Binding-site contacts:
Ligand atom C5 contacts residue ASN162 of chain 1.C at 3.6 Å.
Ligand atom C1 contacts residue ASN162 of chain 1.C at 1.4 Å.
Ligand atom N2 contacts residue THR164 of chain 1.C at 4.5 Å.
Ligand atom C8 contacts residue THR164 of chain 1.C at 3.0 Å.
Ligand atom O7 contacts residue ASN162 of chain 1.C at 2.3 Å (h-bond).
Ligand atom C4 contacts residue ASN162 of chain 1.C at 4.3 Å.
Ligand atom O7 contacts residue THR164 of chain 1.C at 2.7 Å (h-bond).
Ligand atom N2 contacts residue ASN162 of chain 1.C at 2.9 Å (h-bond).
Ligand atom O7 contacts residue LEU163 of chain 1.C at 3.3 Å.
Ligand atom C2 contacts residue ASN162 of chain 1.C at 2.6 Å.
Ligand atom C3 contacts residue ASN162 of chain 1.C at 3.9 Å.
Ligand atom O5 contacts residue ASN162 of chain 1.C at 2.4 Å (h-bond).
Ligand atom C7 contacts residue LEU163 of chain 1.C at 4.4 Å (hydrophobic).
Ligand atom C7 contacts residue ASN162 of chain 1.C at 3.2 Å.
Ligand atom C7 contacts residue THR164 of chain 1.C at 3.2 Å.

A protein and the small-molecule ligand that binds it are described below.
Small molecule (SMILES): CC(=O)N[C@@H]1[C@@H](O)[C@H](O)[C@@H](CO)O[C@H]1O

Sequence of chain 1.C:
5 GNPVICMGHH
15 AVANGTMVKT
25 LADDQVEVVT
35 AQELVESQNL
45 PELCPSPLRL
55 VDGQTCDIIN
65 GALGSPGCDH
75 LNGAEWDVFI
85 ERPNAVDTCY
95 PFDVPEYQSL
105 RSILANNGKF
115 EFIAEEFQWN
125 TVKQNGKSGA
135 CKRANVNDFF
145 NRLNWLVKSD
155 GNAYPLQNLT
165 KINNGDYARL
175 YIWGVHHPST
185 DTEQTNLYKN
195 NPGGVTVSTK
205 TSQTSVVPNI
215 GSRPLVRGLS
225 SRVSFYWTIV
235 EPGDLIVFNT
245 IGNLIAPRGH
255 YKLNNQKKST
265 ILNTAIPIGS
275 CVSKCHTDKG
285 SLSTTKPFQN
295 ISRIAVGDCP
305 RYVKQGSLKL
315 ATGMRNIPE